Binding-site contacts:
Ligand atom CAU contacts residue LEU145 of chain 1.A at 3.7 Å (hydrophobic).
Ligand atom CAI contacts residue HIS88 of chain 1.A at 3.1 Å.
Ligand atom NAD contacts residue ALA35 of chain 1.A at 3.5 Å.
Ligand atom CAG contacts residue ASP95 of chain 1.A at 3.7 Å.
Ligand atom CAR contacts residue ASP95 of chain 1.A at 3.6 Å.
Ligand atom CAB contacts residue LYS142 of chain 1.A at 3.2 Å.
Ligand atom CAG contacts residue GLY91 of chain 1.A at 3.5 Å.
Ligand atom NAN contacts residue HIS88 of chain 1.A at 2.9 Å (h-bond).
Ligand atom CAR contacts residue SER92 of chain 1.A at 3.6 Å.
Ligand atom CAH contacts residue VAL16 of chain 1.A at 3.8 Å (hydrophobic).
Ligand atom CAK contacts residue ALA35 of chain 1.A at 3.7 Å (hydrophobic).
Ligand atom CAF contacts residue VAL16 of chain 1.A at 3.8 Å (hydrophobic).
Ligand atom CAH contacts residue TYR87 of chain 1.A at 3.5 Å (hydrophobic).
Ligand atom OAE contacts residue ASP95 of chain 1.A at 2.7 Å (salt-bridge).
Ligand atom NAD contacts residue LEU65 of chain 1.A at 3.6 Å.
Ligand atom OAE contacts residue SER92 of chain 1.A at 3.3 Å (h-bond).
Ligand atom OAQ contacts residue LYS37 of chain 1.A at 3.4 Å.
Ligand atom NAN contacts residue TYR87 of chain 1.A at 3.8 Å.
Ligand atom CAS contacts residue LEU145 of chain 1.A at 3.4 Å (hydrophobic).
Ligand atom CAF contacts residue GLY91 of chain 1.A at 3.7 Å.
Ligand atom OAO contacts residue LYS37 of chain 1.A at 3.5 Å.
Ligand atom CAC contacts residue ASP156 of chain 1.A at 3.5 Å.
Ligand atom NAD contacts residue LEU145 of chain 1.A at 3.3 Å.
Ligand atom CAJ contacts residue GLY91 of chain 1.A at 3.6 Å.
Ligand atom CAR contacts residue GLY91 of chain 1.A at 3.5 Å.
Ligand atom CAC contacts residue GLU50 of chain 1.A at 3.7 Å.
Ligand atom NAD contacts residue HIS86 of chain 1.A at 2.9 Å (h-bond).
Ligand atom CAA contacts residue THR85 of chain 1.A at 3.5 Å.
Ligand atom CAY contacts residue LEU145 of chain 1.A at 3.6 Å (hydrophobic).
Ligand atom CAK contacts residue THR85 of chain 1.A at 3.8 Å.
Ligand atom NAD contacts residue THR85 of chain 1.A at 3.2 Å (h-bond).
Ligand atom CAJ contacts residue SER92 of chain 1.A at 3.7 Å.
Ligand atom CAM contacts residue LEU145 of chain 1.A at 3.5 Å (hydrophobic).
Ligand atom CAH contacts residue GLY91 of chain 1.A at 3.8 Å.
Ligand atom CAB contacts residue ASN143 of chain 1.A at 3.6 Å.
Ligand atom CAH contacts residue HIS88 of chain 1.A at 3.8 Å.
Ligand atom CAA contacts residue ALA35 of chain 1.A at 3.4 Å (hydrophobic).
Ligand atom CAS contacts residue ALA35 of chain 1.A at 3.5 Å (hydrophobic).
Ligand atom CAA contacts residue LYS37 of chain 1.A at 3.3 Å.
Ligand atom CAA contacts residue LEU83 of chain 1.A at 3.5 Å (hydrophobic).

Sequence of chain 1.A:
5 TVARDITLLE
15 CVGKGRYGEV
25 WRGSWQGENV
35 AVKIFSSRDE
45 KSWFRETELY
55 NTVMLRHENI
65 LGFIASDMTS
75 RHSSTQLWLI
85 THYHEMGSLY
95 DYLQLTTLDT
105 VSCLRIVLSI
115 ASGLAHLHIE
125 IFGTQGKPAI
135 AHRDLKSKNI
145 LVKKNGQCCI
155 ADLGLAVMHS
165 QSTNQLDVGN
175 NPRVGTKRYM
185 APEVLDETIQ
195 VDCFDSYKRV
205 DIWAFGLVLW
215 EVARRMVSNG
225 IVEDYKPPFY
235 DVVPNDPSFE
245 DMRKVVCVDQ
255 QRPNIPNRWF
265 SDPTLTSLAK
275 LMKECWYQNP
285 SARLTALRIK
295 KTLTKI

A small-molecule ligand and the protein it binds are described below.
Small molecule (SMILES): COc1cc(-c2cc(-c3cccc(O)c3)cnc2N)cc(OC)c1OC